This protein binds this small molecule.
Small molecule (SMILES): C[C@@H]1CN(CC(=O)N2CC(C)(C)c3ccc(Cl)cc32)CC[NH2+]1

Binding-site contacts:
Ligand atom C9 contacts residue TRP79 of chain 1.A at 3.6 Å (hydrophobic).
Ligand atom C3 contacts residue GLN75 of chain 1.A at 3.6 Å.
Ligand atom C21 contacts residue GLU70 of chain 1.A at 3.5 Å.
Ligand atom CL1 contacts residue LEU63 of chain 1.A at 4.0 Å.
Ligand atom C3 contacts residue LEU63 of chain 1.A at 4.0 Å (hydrophobic).
Ligand atom N22 contacts residue GLU70 of chain 1.A at 2.8 Å (salt-bridge).
Ligand atom N4 contacts residue THR64 of chain 1.A at 3.9 Å.
Ligand atom C18 contacts residue GLY62 of chain 1.A at 3.2 Å.
Ligand atom C16 contacts residue GLY62 of chain 1.A at 3.4 Å.
Ligand atom N8 contacts residue GLY62 of chain 1.A at 4.0 Å.
Ligand atom C1 contacts residue GLN75 of chain 1.A at 3.7 Å.
Ligand atom CL1 contacts residue LYS53 of chain 1.A at 3.6 Å.
Ligand atom C18 contacts residue LEU63 of chain 1.A at 3.7 Å (hydrophobic).
Ligand atom C21 contacts residue ASP65 of chain 1.A at 3.5 Å.
Ligand atom C3 contacts residue THR64 of chain 1.A at 3.3 Å.
Ligand atom C1 contacts residue TRP66 of chain 1.A at 3.4 Å (hydrophobic).
Ligand atom N22 contacts residue ASP65 of chain 1.A at 2.9 Å (salt-bridge).
Ligand atom C18 contacts residue THR64 of chain 1.A at 3.9 Å.
Ligand atom C20 contacts residue THR64 of chain 1.A at 3.4 Å.
Ligand atom O7 contacts residue THR64 of chain 1.A at 3.0 Å (h-bond).
Ligand atom C6 contacts residue LEU63 of chain 1.A at 4.0 Å (hydrophobic).
Ligand atom C1 contacts residue GLU70 of chain 1.A at 3.3 Å.
Ligand atom C13 contacts residue GLY62 of chain 1.A at 3.6 Å.
Ligand atom C2 contacts residue GLU70 of chain 1.A at 3.3 Å.
Ligand atom C13 contacts residue TYR80 of chain 1.A at 3.8 Å (hydrophobic).
Ligand atom C2 contacts residue GLN75 of chain 1.A at 3.3 Å.
Ligand atom C15 contacts residue GLY62 of chain 1.A at 3.7 Å.
Ligand atom CL1 contacts residue GLY62 of chain 1.A at 3.9 Å.
Ligand atom C11 contacts residue TRP79 of chain 1.A at 3.7 Å (hydrophobic).
Ligand atom C21 contacts residue THR64 of chain 1.A at 3.4 Å.
Ligand atom C19 contacts residue GLY62 of chain 1.A at 3.3 Å.
Ligand atom C1 contacts residue THR64 of chain 1.A at 3.5 Å.
Ligand atom C11 contacts residue TYR80 of chain 1.A at 3.4 Å (hydrophobic).
Ligand atom O7 contacts residue LEU63 of chain 1.A at 3.8 Å.
Ligand atom C5 contacts residue TRP79 of chain 1.A at 3.5 Å (hydrophobic).
Ligand atom N4 contacts residue TRP79 of chain 1.A at 3.8 Å.
Ligand atom C14 contacts residue GLY62 of chain 1.A at 3.8 Å.
Ligand atom C2 contacts residue THR64 of chain 1.A at 3.3 Å.
Ligand atom N22 contacts residue THR64 of chain 1.A at 2.7 Å (h-bond).
Ligand atom C14 contacts residue TYR80 of chain 1.A at 3.8 Å (hydrophobic).

Sequence of chain 1.A:
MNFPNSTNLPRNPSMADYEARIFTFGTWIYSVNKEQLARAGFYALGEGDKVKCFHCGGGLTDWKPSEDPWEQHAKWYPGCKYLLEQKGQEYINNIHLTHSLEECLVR